Sequence of chain 1.C:
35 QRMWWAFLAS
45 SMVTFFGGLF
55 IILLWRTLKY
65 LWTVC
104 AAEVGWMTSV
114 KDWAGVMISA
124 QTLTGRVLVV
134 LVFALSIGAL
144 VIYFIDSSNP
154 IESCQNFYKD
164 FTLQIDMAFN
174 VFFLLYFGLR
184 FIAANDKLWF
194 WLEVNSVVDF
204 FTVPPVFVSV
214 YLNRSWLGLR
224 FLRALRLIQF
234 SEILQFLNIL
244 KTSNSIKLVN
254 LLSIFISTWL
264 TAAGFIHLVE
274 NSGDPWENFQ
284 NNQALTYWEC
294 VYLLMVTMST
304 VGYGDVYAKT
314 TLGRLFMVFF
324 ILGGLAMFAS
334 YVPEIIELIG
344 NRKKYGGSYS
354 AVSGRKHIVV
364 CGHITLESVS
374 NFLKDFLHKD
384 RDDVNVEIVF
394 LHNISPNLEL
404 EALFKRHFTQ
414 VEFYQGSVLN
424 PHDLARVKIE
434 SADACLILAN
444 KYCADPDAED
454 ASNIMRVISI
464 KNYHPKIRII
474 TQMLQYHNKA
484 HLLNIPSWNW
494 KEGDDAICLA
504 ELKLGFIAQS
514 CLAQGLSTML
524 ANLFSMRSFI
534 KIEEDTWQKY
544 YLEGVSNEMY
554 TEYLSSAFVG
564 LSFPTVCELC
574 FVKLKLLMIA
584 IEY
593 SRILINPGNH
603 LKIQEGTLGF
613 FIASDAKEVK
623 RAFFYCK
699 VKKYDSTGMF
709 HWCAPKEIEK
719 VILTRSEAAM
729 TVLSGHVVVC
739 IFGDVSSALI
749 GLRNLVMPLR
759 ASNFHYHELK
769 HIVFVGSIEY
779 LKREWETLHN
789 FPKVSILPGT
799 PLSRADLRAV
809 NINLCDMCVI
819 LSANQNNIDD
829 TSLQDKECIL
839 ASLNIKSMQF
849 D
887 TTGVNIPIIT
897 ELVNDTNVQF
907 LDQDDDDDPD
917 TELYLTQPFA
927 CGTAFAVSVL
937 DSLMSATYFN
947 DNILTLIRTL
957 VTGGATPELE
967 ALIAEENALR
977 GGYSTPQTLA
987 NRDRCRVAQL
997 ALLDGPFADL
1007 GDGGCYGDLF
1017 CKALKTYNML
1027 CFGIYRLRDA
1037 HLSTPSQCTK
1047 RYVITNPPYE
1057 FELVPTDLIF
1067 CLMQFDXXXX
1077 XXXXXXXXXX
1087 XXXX

This small molecule binds to this protein.
Small molecule (SMILES): CC(C)CCC[C@@H](C)[C@H]1CC[C@H]2[C@@H]3CC=C4C[C@@H](O)CC[C@]4(C)[C@H]3CC[C@]12C

Binding-site contacts:
Ligand atom C23 contacts residue SER44 of chain 1.C at 3.9 Å.
Ligand atom C5 contacts residue TRP39 of chain 1.C at 4.4 Å (hydrophobic).
Ligand atom C6 contacts residue TRP39 of chain 1.C at 3.5 Å (hydrophobic).
Ligand atom C6 contacts residue ALA40 of chain 1.C at 4.1 Å (hydrophobic).
Ligand atom C27 contacts residue PRO207 of chain 1.C at 4.2 Å (hydrophobic).
Ligand atom C16 contacts residue SER44 of chain 1.C at 3.8 Å.
Ligand atom C19 contacts residue TYR214 of chain 1.C at 3.8 Å (hydrophobic).
Ligand atom C16 contacts residue VAL47 of chain 1.C at 3.7 Å (hydrophobic).
Ligand atom C18 contacts residue SER44 of chain 1.C at 3.8 Å.
Ligand atom C22 contacts residue SER44 of chain 1.C at 4.0 Å.
Ligand atom C7 contacts residue TRP39 of chain 1.C at 4.0 Å (hydrophobic).
Ligand atom C15 contacts residue ALA40 of chain 1.C at 4.4 Å (hydrophobic).
Ligand atom C4 contacts residue TRP39 of chain 1.C at 4.4 Å (hydrophobic).
Ligand atom C1 contacts residue TYR214 of chain 1.C at 3.8 Å (hydrophobic).
Ligand atom C18 contacts residue VAL211 of chain 1.C at 3.9 Å (hydrophobic).
Ligand atom C19 contacts residue LEU215 of chain 1.C at 4.0 Å (hydrophobic).
Ligand atom C24 contacts residue PRO207 of chain 1.C at 4.5 Å (hydrophobic).
Ligand atom C23 contacts residue THR48 of chain 1.C at 4.4 Å.
Ligand atom C26 contacts residue PHE210 of chain 1.C at 4.2 Å (hydrophobic).
Ligand atom C2 contacts residue TYR214 of chain 1.C at 3.8 Å (hydrophobic).
Ligand atom C10 contacts residue TYR214 of chain 1.C at 4.4 Å (hydrophobic).
Ligand atom C15 contacts residue SER44 of chain 1.C at 4.2 Å.
Ligand atom C24 contacts residue SER44 of chain 1.C at 3.7 Å.
Ligand atom C19 contacts residue VAL211 of chain 1.C at 4.5 Å (hydrophobic).
Ligand atom C7 contacts residue ALA40 of chain 1.C at 4.1 Å (hydrophobic).
Ligand atom C16 contacts residue ALA43 of chain 1.C at 4.4 Å (hydrophobic).
Ligand atom C22 contacts residue VAL47 of chain 1.C at 3.7 Å (hydrophobic).